Sequence of chain 2.A:
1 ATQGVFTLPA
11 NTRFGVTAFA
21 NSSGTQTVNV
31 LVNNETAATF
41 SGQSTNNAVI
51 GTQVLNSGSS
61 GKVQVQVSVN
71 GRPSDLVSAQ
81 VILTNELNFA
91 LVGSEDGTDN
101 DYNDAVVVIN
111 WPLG

The protein below binds the small molecule below.
Small molecule (SMILES): CC(C)C[C@H](NC(=O)[C@@H](CC(C)C)NC(=O)[C@H](CC(C)C)NC(=O)[C@@H](CCCCN)NC(=O)[C@H](CC(C)C)NC(=O)[C@@H](CC(C)C)NC(=O)[C@H](CCCCN)NC(=O)[C@@H](CC(C)C)NC(=O)[C@H](CC(C)C)NC(=O)[C@@H](CCCCN)NC(=O)[C@@H](N)CCCCN)C(N)=O

Binding-site contacts:
Ligand atom CD1 contacts residue ARG72 of chain 2.A at 4.3 Å.
Ligand atom O contacts residue ARG72 of chain 2.A at 3.2 Å.
Ligand atom CG contacts residue THR98 of chain 2.A at 4.0 Å.
Ligand atom CG contacts residue GLY97 of chain 2.A at 4.3 Å.
Ligand atom C contacts residue ARG72 of chain 2.A at 4.4 Å.
Ligand atom O contacts residue ZDC1 of chain 2.I at 3.6 Å.
Ligand atom NZ contacts residue THR98 of chain 2.A at 4.4 Å.
Ligand atom O contacts residue ZDC1 of chain 2.I at 4.1 Å.
Ligand atom CG contacts residue ZDC1 of chain 2.I at 4.0 Å.
Ligand atom CD1 contacts residue ZDC1 of chain 2.I at 3.6 Å.
Ligand atom CD2 contacts residue GLY97 of chain 2.A at 4.2 Å.
Ligand atom CG contacts residue GLY97 of chain 2.A at 4.2 Å.
Ligand atom CD1 contacts residue ASP96 of chain 2.A at 3.7 Å.
Ligand atom NZ contacts residue GLY97 of chain 2.A at 3.6 Å.
Ligand atom CG contacts residue ZDC1 of chain 2.I at 4.2 Å.
Ligand atom C contacts residue ZDC1 of chain 2.I at 3.1 Å.
Ligand atom CB contacts residue THR98 of chain 2.A at 4.3 Å.
Ligand atom CA contacts residue ZDC1 of chain 2.I at 2.3 Å.
Ligand atom CB contacts residue SER23 of chain 2.A at 4.3 Å.
Ligand atom CD1 contacts residue GLY97 of chain 2.A at 3.8 Å.
Ligand atom CD2 contacts residue ZDC1 of chain 2.I at 3.6 Å.
Ligand atom CB contacts residue GLY97 of chain 2.A at 4.2 Å.
Ligand atom CD contacts residue GLY97 of chain 2.A at 3.7 Å.
Ligand atom CB contacts residue ZDC1 of chain 2.I at 3.6 Å.
Ligand atom CA contacts residue SER23 of chain 2.A at 4.0 Å.
Ligand atom CE contacts residue GLY97 of chain 2.A at 4.1 Å.
Ligand atom CD2 contacts residue THR98 of chain 2.A at 4.1 Å.
Ligand atom N contacts residue ZDC1 of chain 2.I at 3.8 Å.
Ligand atom CG contacts residue SER23 of chain 2.A at 3.7 Å.
Ligand atom N contacts residue SER23 of chain 2.A at 4.4 Å.
Ligand atom N contacts residue ZDC1 of chain 2.I at 1.4 Å.